Binding-site contacts:
Ligand atom C6 contacts residue ARG607 of chain 1.A at 4.0 Å.
Ligand atom N2 contacts residue ASN520 of chain 1.A at 3.0 Å (h-bond).
Ligand atom O2 contacts residue SER605 of chain 1.A at 3.7 Å.
Ligand atom C2 contacts residue ASN496 of chain 1.A at 4.1 Å.
Ligand atom C5 contacts residue ASN520 of chain 1.A at 3.6 Å.
Ligand atom C4 contacts residue THR606 of chain 1.A at 3.8 Å.
Ligand atom C8 contacts residue PRO609 of chain 1.A at 4.1 Å (hydrophobic).
Ligand atom O5 contacts residue ASN496 of chain 1.A at 4.0 Å.
Ligand atom C5 contacts residue ASN608 of chain 1.A at 3.9 Å.
Ligand atom C8 contacts residue GLU583 of chain 1.A at 3.2 Å.
Ligand atom C6 contacts residue SER605 of chain 1.A at 4.1 Å.
Ligand atom O5 contacts residue ASN520 of chain 1.A at 2.3 Å (h-bond).
Ligand atom C7 contacts residue PRO609 of chain 1.A at 3.6 Å (hydrophobic).
Ligand atom C6 contacts residue ASN608 of chain 1.A at 3.5 Å.
Ligand atom N2 contacts residue PRO609 of chain 1.A at 4.2 Å.
Ligand atom O6 contacts residue PRO609 of chain 1.A at 3.5 Å.
Ligand atom C7 contacts residue GLU583 of chain 1.A at 4.0 Å.
Ligand atom O6 contacts residue ASN608 of chain 1.A at 4.1 Å.
Ligand atom C4 contacts residue ARG607 of chain 1.A at 4.1 Å.
Ligand atom C8 contacts residue HIS585 of chain 1.A at 3.7 Å.
Ligand atom O7 contacts residue ASN608 of chain 1.A at 3.8 Å.
Ligand atom O5 contacts residue ARG607 of chain 1.A at 4.2 Å.
Ligand atom C3 contacts residue ASN520 of chain 1.A at 3.8 Å.
Ligand atom C5 contacts residue ARG607 of chain 1.A at 3.9 Å.
Ligand atom O6 contacts residue SER605 of chain 1.A at 3.3 Å (h-bond).
Ligand atom C3 contacts residue THR606 of chain 1.A at 4.0 Å.
Ligand atom O4 contacts residue THR606 of chain 1.A at 3.3 Å (h-bond).
Ligand atom O6 contacts residue ARG607 of chain 1.A at 3.4 Å (salt-bridge).
Ligand atom C4 contacts residue ASN520 of chain 1.A at 4.2 Å.
Ligand atom C7 contacts residue ASN520 of chain 1.A at 3.6 Å.
Ligand atom C1 contacts residue ASN496 of chain 1.A at 3.8 Å.
Ligand atom O2 contacts residue THR606 of chain 1.A at 4.2 Å.
Ligand atom C2 contacts residue ASN520 of chain 1.A at 2.5 Å.
Ligand atom C5 contacts residue THR606 of chain 1.A at 3.7 Å.
Ligand atom C6 contacts residue PRO609 of chain 1.A at 3.6 Å (hydrophobic).
Ligand atom O3 contacts residue PRO609 of chain 1.A at 3.4 Å.
Ligand atom O7 contacts residue ASN520 of chain 1.A at 3.8 Å.
Ligand atom O7 contacts residue ASN496 of chain 1.A at 4.1 Å.
Ligand atom C1 contacts residue ASN520 of chain 1.A at 1.4 Å.
Ligand atom O7 contacts residue PRO609 of chain 1.A at 3.0 Å.

A small-molecule ligand and the protein it binds are described below.
Small molecule (SMILES): CC(=O)N[C@H]1[C@H](O[C@H]2[C@H](O)[C@@H](NC(C)=O)CO[C@@H]2CO)O[C@H](CO)[C@@H](O[C@@H]2O[C@H](CO)[C@@H](O)[C@H](O[C@H]3O[C@H](CO)[C@@H](O)[C@H](O)[C@@H]3O)[C@@H]2O)[C@@H]1O

Sequence of chain 1.A:
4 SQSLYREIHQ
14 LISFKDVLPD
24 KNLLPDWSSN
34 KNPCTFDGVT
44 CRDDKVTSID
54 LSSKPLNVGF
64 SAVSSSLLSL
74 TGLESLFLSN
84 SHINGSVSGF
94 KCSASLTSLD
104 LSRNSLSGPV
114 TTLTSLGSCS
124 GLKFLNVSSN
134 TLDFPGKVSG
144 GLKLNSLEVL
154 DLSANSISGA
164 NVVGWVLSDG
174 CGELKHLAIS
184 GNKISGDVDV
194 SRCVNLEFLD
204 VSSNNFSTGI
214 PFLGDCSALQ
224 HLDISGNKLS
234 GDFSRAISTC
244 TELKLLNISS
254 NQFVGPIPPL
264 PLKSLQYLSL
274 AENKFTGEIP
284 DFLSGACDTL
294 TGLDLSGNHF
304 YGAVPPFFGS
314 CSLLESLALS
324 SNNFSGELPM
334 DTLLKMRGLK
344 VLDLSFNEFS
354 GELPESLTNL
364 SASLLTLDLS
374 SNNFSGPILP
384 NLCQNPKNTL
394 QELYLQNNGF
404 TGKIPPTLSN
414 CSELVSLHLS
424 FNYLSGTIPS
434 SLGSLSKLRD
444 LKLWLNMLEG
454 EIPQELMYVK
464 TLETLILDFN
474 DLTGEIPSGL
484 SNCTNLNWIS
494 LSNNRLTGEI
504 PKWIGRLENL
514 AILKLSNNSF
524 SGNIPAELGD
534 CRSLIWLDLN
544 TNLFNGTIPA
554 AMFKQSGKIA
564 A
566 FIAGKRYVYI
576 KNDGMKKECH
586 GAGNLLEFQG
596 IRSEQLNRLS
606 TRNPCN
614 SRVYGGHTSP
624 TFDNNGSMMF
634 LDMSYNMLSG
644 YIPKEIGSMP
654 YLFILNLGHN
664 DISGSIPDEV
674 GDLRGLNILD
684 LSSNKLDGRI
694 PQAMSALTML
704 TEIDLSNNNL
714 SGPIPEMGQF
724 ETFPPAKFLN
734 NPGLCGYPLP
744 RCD